A small-molecule ligand and the protein it binds are described below.
Small molecule (SMILES): O[C@@H]1[C@@H](O)[C@H](O[C@@H]2COC[C@H](O)[C@H]2O)OC[C@H]1O

Sequence of chain 2.A:
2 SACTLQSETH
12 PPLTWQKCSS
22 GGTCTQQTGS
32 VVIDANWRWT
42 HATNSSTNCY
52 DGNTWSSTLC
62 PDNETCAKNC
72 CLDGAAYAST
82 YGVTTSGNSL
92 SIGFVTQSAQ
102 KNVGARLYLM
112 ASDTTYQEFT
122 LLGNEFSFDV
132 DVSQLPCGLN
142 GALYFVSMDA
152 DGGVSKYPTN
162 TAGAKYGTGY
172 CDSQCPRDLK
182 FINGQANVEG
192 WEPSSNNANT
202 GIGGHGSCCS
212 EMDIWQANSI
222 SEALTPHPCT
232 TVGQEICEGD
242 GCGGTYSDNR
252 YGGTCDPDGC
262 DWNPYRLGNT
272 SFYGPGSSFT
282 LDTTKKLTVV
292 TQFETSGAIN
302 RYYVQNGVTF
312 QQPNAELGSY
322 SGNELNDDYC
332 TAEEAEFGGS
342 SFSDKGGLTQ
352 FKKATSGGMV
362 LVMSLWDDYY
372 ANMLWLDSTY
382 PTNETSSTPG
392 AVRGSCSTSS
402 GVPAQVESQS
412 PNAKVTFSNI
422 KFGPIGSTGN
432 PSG

Binding-site contacts:
Ligand atom C5 contacts residue GLN217 of chain 2.A at 4.0 Å.
Ligand atom O4 contacts residue GLN175 of chain 2.A at 2.9 Å (h-bond).
Ligand atom C2 contacts residue ARG107 of chain 2.A at 3.9 Å.
Ligand atom O2 contacts residue ASP173 of chain 2.A at 3.9 Å.
Ligand atom C3 contacts residue ARG107 of chain 2.A at 3.9 Å.
Ligand atom O5 contacts residue GLN217 of chain 2.A at 3.6 Å.
Ligand atom C5 contacts residue ASP214 of chain 2.A at 3.3 Å.
Ligand atom C3 contacts residue GLN175 of chain 2.A at 3.9 Å.
Ligand atom O3 contacts residue TRP38 of chain 2.A at 3.9 Å.
Ligand atom C4 contacts residue ARG107 of chain 2.A at 4.0 Å.
Ligand atom O4 contacts residue HIS228 of chain 2.A at 3.8 Å.
Ligand atom C3 contacts residue TRP367 of chain 2.A at 3.6 Å (hydrophobic).
Ligand atom O5 contacts residue XYP1 of chain 2.G at 2.6 Å (h-bond).
Ligand atom C4 contacts residue TRP367 of chain 2.A at 3.9 Å (hydrophobic).
Ligand atom C5 contacts residue XYP1 of chain 2.G at 2.5 Å.
Ligand atom C4 contacts residue XYP1 of chain 2.G at 3.0 Å.
Ligand atom C4 contacts residue GLU212 of chain 2.A at 3.4 Å.
Ligand atom C5 contacts residue TRP367 of chain 2.A at 3.6 Å (hydrophobic).
Ligand atom O3 contacts residue GLN175 of chain 2.A at 2.9 Å.
Ligand atom O3 contacts residue ARG107 of chain 2.A at 3.2 Å (salt-bridge).
Ligand atom O5 contacts residue TRP376 of chain 2.A at 4.0 Å.
Ligand atom O4 contacts residue GLU212 of chain 2.A at 2.8 Å (salt-bridge).
Ligand atom O4 contacts residue XYP1 of chain 2.B at 3.8 Å.
Ligand atom O4 contacts residue XYP1 of chain 2.G at 3.4 Å (h-bond).
Ligand atom C1 contacts residue XYP1 of chain 2.G at 4.0 Å.
Ligand atom O4 contacts residue SER174 of chain 2.A at 3.2 Å (h-bond).
Ligand atom O2 contacts residue SER365 of chain 2.A at 3.1 Å (h-bond).
Ligand atom C3 contacts residue GLU212 of chain 2.A at 3.2 Å.
Ligand atom C1 contacts residue TYR145 of chain 2.A at 3.9 Å (hydrophobic).
Ligand atom C3 contacts residue ASP173 of chain 2.A at 3.5 Å.
Ligand atom C1 contacts residue TRP367 of chain 2.A at 3.2 Å (hydrophobic).
Ligand atom O2 contacts residue TRP367 of chain 2.A at 3.6 Å.
Ligand atom C5 contacts residue GLU212 of chain 2.A at 3.3 Å.
Ligand atom O4 contacts residue TRP367 of chain 2.A at 3.5 Å.
Ligand atom O3 contacts residue ASP173 of chain 2.A at 2.7 Å (salt-bridge).
Ligand atom C1 contacts residue GLN217 of chain 2.A at 3.6 Å.
Ligand atom O3 contacts residue GLU212 of chain 2.A at 4.0 Å.
Ligand atom C4 contacts residue GLN175 of chain 2.A at 3.4 Å.
Ligand atom O2 contacts residue TYR145 of chain 2.A at 2.6 Å (h-bond).
Ligand atom C2 contacts residue TYR145 of chain 2.A at 3.3 Å (hydrophobic).